A small-molecule ligand and the protein it binds are described below.
Small molecule (SMILES): COc1cc(C)cc2oc(=O)cc(CP(=O)(O)O)c12

Binding-site contacts:
Ligand atom C07 contacts residue MET30 of chain 1.A at 3.9 Å (hydrophobic).
Ligand atom P15 contacts residue ACT1 of chain 1.E at 3.8 Å.
Ligand atom O16 contacts residue HIS213 of chain 1.A at 2.8 Å (h-bond).
Ligand atom O17 contacts residue HIS152 of chain 1.A at 3.1 Å.
Ligand atom P15 contacts residue ASP87 of chain 1.A at 3.3 Å.
Ligand atom C10 contacts residue ACT1 of chain 1.E at 3.9 Å.
Ligand atom C12 contacts residue ACT1 of chain 1.E at 3.7 Å.
Ligand atom O18 contacts residue ASP87 of chain 1.A at 2.7 Å (salt-bridge).
Ligand atom O11 contacts residue VAL36 of chain 1.A at 3.4 Å.
Ligand atom C05 contacts residue ASN183 of chain 1.A at 3.8 Å.
Ligand atom O16 contacts residue ACT1 of chain 1.E at 2.6 Å (h-bond).
Ligand atom O17 contacts residue HIS85 of chain 1.A at 3.5 Å (h-bond).
Ligand atom C04 contacts residue ASN183 of chain 1.A at 3.4 Å.
Ligand atom O16 contacts residue ASP87 of chain 1.A at 3.0 Å (salt-bridge).
Ligand atom C01 contacts residue HIS85 of chain 1.A at 3.7 Å.
Ligand atom C01 contacts residue ASN183 of chain 1.A at 3.7 Å.
Ligand atom C08 contacts residue MET30 of chain 1.A at 3.6 Å (hydrophobic).
Ligand atom C19 contacts residue MET30 of chain 1.A at 3.9 Å (hydrophobic).
Ligand atom O16 contacts residue ZN1 of chain 1.C at 1.7 Å.
Ligand atom C14 contacts residue ASP87 of chain 1.A at 3.5 Å.
Ligand atom C14 contacts residue TRP56 of chain 1.A at 3.9 Å (hydrophobic).
Ligand atom O18 contacts residue CYS171 of chain 1.A at 3.6 Å.
Ligand atom O02 contacts residue ASN183 of chain 1.A at 3.6 Å (h-bond).
Ligand atom O18 contacts residue HIS83 of chain 1.A at 3.3 Å (h-bond).
Ligand atom O18 contacts residue HIS85 of chain 1.A at 3.1 Å (h-bond).
Ligand atom O18 contacts residue HIS152 of chain 1.A at 3.4 Å (h-bond).
Ligand atom O17 contacts residue ZN1 of chain 1.B at 3.0 Å.
Ligand atom O18 contacts residue ZN1 of chain 1.C at 3.1 Å.
Ligand atom O18 contacts residue ZN1 of chain 1.B at 1.9 Å.
Ligand atom P15 contacts residue ZN1 of chain 1.B at 3.0 Å.
Ligand atom P15 contacts residue ZN1 of chain 1.C at 2.9 Å.
Ligand atom C08 contacts residue ASN183 of chain 1.A at 3.9 Å.
Ligand atom O16 contacts residue ZN1 of chain 1.B at 3.8 Å.
Ligand atom C19 contacts residue ASN183 of chain 1.A at 3.9 Å.
Ligand atom O16 contacts residue CYS171 of chain 1.A at 3.6 Å (h-bond).
Ligand atom O09 contacts residue MET30 of chain 1.A at 3.8 Å.
Ligand atom P15 contacts residue HIS152 of chain 1.A at 3.8 Å.
Ligand atom O17 contacts residue ASN183 of chain 1.A at 2.8 Å (h-bond).
Ligand atom C03 contacts residue ASN183 of chain 1.A at 3.3 Å.
Ligand atom P15 contacts residue HIS85 of chain 1.A at 3.9 Å.

Sequence of chain 1.A:
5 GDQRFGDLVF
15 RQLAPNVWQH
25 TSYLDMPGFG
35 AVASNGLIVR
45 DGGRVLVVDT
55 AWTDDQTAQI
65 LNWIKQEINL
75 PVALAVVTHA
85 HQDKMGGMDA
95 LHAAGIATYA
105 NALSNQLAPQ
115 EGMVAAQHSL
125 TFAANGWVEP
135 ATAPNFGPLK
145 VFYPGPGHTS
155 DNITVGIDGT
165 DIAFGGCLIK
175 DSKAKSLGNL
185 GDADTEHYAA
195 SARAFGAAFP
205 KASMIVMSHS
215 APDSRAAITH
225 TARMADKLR